Binding-site contacts:
Ligand atom C8 contacts residue ARG89 of chain 1.B at 3.8 Å.
Ligand atom C1 contacts residue ASN67 of chain 1.B at 1.4 Å.
Ligand atom O7 contacts residue PHE90 of chain 1.B at 4.3 Å.
Ligand atom C4 contacts residue ASN67 of chain 1.B at 4.2 Å.
Ligand atom C2 contacts residue ASN67 of chain 1.B at 2.4 Å.
Ligand atom C7 contacts residue PHE90 of chain 1.B at 4.4 Å (hydrophobic).
Ligand atom C7 contacts residue ASN67 of chain 1.B at 3.5 Å.
Ligand atom C3 contacts residue ASN67 of chain 1.B at 3.8 Å.
Ligand atom O7 contacts residue ASN67 of chain 1.B at 3.5 Å (h-bond).
Ligand atom C5 contacts residue ASN67 of chain 1.B at 3.7 Å.
Ligand atom N2 contacts residue ASN67 of chain 1.B at 2.9 Å (h-bond).
Ligand atom C8 contacts residue PHE90 of chain 1.B at 4.3 Å (hydrophobic).
Ligand atom O5 contacts residue ASN67 of chain 1.B at 2.4 Å (h-bond).

Sequence of chain 1.B:
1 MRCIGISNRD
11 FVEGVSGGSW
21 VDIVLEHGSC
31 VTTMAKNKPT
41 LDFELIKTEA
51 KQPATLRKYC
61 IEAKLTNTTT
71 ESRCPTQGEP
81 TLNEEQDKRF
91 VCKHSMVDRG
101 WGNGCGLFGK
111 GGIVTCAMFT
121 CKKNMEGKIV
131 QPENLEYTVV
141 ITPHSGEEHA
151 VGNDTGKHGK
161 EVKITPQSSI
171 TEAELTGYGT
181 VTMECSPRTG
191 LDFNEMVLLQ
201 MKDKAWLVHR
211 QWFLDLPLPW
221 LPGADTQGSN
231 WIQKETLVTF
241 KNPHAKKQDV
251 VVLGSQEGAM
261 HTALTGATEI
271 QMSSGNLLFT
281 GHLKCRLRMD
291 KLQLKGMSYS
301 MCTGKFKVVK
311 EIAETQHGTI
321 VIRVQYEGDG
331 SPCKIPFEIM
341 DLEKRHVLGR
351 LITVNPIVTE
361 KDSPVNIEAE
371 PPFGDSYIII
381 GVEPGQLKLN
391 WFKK

The small molecule below binds the protein below.
Small molecule (SMILES): CC(=O)N[C@@H]1[C@@H](O)[C@H](O)[C@@H](CO)O[C@H]1O